This small molecule binds to this protein.
Small molecule (SMILES): CC(=O)N[C@@H]1[C@@H](O)[C@H](O)[C@@H](CO)O[C@H]1O

Sequence of chain 1.A:
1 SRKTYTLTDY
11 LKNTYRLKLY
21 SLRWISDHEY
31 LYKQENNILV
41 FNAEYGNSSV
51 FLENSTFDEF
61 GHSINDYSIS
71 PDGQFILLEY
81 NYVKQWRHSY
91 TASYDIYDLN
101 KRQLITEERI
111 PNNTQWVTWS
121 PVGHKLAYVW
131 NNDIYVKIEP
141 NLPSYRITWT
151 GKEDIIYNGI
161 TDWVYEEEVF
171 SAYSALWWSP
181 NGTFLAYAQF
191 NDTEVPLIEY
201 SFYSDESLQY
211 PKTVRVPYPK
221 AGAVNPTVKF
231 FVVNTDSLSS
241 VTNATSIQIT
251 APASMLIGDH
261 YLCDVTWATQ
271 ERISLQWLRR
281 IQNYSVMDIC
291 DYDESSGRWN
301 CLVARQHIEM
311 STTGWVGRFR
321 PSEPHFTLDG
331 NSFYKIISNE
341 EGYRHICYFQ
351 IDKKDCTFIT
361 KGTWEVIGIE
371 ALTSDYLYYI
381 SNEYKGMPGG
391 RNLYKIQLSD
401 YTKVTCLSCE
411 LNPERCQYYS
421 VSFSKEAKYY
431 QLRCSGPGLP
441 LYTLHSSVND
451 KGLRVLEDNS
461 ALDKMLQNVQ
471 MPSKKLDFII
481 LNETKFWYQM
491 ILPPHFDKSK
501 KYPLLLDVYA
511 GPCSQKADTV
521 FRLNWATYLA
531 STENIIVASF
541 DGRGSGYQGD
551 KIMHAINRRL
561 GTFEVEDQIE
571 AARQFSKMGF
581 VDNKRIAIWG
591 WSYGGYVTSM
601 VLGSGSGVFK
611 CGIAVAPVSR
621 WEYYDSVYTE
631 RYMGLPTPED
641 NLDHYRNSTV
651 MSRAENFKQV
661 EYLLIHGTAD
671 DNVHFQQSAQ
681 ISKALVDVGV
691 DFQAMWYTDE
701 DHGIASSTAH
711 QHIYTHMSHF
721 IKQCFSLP

Binding-site contacts:
Ligand atom O6 contacts residue ASN283 of chain 1.A at 3.4 Å (h-bond).
Ligand atom C7 contacts residue ASN283 of chain 1.A at 3.9 Å.
Ligand atom C1 contacts residue ILE281 of chain 1.A at 4.2 Å (hydrophobic).
Ligand atom O6 contacts residue SER311 of chain 1.A at 3.0 Å (h-bond).
Ligand atom C2 contacts residue ASN283 of chain 1.A at 2.7 Å.
Ligand atom C3 contacts residue ASN283 of chain 1.A at 4.0 Å.
Ligand atom O6 contacts residue THR312 of chain 1.A at 4.4 Å.
Ligand atom C6 contacts residue ASN283 of chain 1.A at 4.2 Å.
Ligand atom C8 contacts residue ARG558 of chain 1.A at 3.9 Å.
Ligand atom C5 contacts residue ASN283 of chain 1.A at 3.5 Å.
Ligand atom C4 contacts residue ASN283 of chain 1.A at 4.2 Å.
Ligand atom O7 contacts residue ARG558 of chain 1.A at 3.7 Å.
Ligand atom O6 contacts residue MET310 of chain 1.A at 3.6 Å.
Ligand atom C1 contacts residue ASN283 of chain 1.A at 1.4 Å.
Ligand atom N2 contacts residue ILE281 of chain 1.A at 4.3 Å.
Ligand atom C8 contacts residue ASN283 of chain 1.A at 3.9 Å.
Ligand atom O5 contacts residue ASN283 of chain 1.A at 2.4 Å (h-bond).
Ligand atom N2 contacts residue ASN283 of chain 1.A at 3.1 Å (h-bond).
Ligand atom C2 contacts residue ILE281 of chain 1.A at 4.4 Å (hydrophobic).
Ligand atom C7 contacts residue ARG558 of chain 1.A at 4.0 Å.
Ligand atom C6 contacts residue MET310 of chain 1.A at 4.2 Å (hydrophobic).
Ligand atom C6 contacts residue SER311 of chain 1.A at 4.3 Å.